A small-molecule ligand and the protein it binds are described below.
Small molecule (SMILES): O=C(N[C@H](Cc1c[nH]c2ccccc12)C(=O)Nc1ccncc1)c1ccc(N2CCN(S(=O)(=O)c3cccs3)CC2)cc1F

Binding-site contacts:
Ligand atom C10 contacts residue MET443 of chain 1.B at 3.2 Å (hydrophobic).
Ligand atom O2 contacts residue ALA194 of chain 1.B at 3.7 Å.
Ligand atom O3 contacts residue MET443 of chain 1.B at 3.8 Å.
Ligand atom S2 contacts residue MET343 of chain 1.B at 3.8 Å.
Ligand atom C25 contacts residue PHE93 of chain 1.B at 3.2 Å (hydrophobic).
Ligand atom C2 contacts residue HEM1 of chain 1.E at 3.2 Å.
Ligand atom C5 contacts residue LEU339 of chain 1.B at 3.7 Å (hydrophobic).
Ligand atom O4 contacts residue PHE273 of chain 1.B at 3.9 Å.
Ligand atom N6 contacts residue PHE93 of chain 1.B at 3.2 Å.
Ligand atom C20 contacts residue VAL196 of chain 1.B at 3.9 Å (hydrophobic).
Ligand atom O3 contacts residue VAL444 of chain 1.B at 3.4 Å.
Ligand atom O1 contacts residue ILE28 of chain 1.B at 3.9 Å.
Ligand atom C4 contacts residue LEU339 of chain 1.B at 3.8 Å (hydrophobic).
Ligand atom C25 contacts residue PHE273 of chain 1.B at 3.4 Å (hydrophobic).
Ligand atom O2 contacts residue ILE55 of chain 1.B at 3.8 Å.
Ligand atom N1 contacts residue HEM1 of chain 1.E at 2.1 Å.
Ligand atom C1 contacts residue LEU339 of chain 1.B at 3.9 Å (hydrophobic).
Ligand atom O2 contacts residue ILE28 of chain 1.B at 3.8 Å.
Ligand atom C30 contacts residue HEM1 of chain 1.E at 3.8 Å.
Ligand atom C16 contacts residue PHE31 of chain 1.B at 3.6 Å (hydrophobic).
Ligand atom C30 contacts residue TYR99 of chain 1.B at 3.6 Å (hydrophobic).
Ligand atom C2 contacts residue ALA274 of chain 1.B at 3.3 Å (hydrophobic).
Ligand atom C29 contacts residue TYR99 of chain 1.B at 3.1 Å (hydrophobic).
Ligand atom C18 contacts residue ILE55 of chain 1.B at 3.8 Å (hydrophobic).
Ligand atom N6 contacts residue ALA270 of chain 1.B at 3.5 Å (h-bond).
Ligand atom C19 contacts residue VAL196 of chain 1.B at 3.8 Å (hydrophobic).
Ligand atom O2 contacts residue PHE197 of chain 1.B at 3.5 Å.
Ligand atom C20 contacts residue PRO193 of chain 1.B at 3.5 Å (hydrophobic).
Ligand atom S2 contacts residue PHE197 of chain 1.B at 3.4 Å.
Ligand atom N6 contacts residue ALA274 of chain 1.B at 3.8 Å.
Ligand atom C17 contacts residue ILE55 of chain 1.B at 3.7 Å (hydrophobic).
Ligand atom O4 contacts residue ALA274 of chain 1.B at 3.9 Å.
Ligand atom C11 contacts residue MET443 of chain 1.B at 3.4 Å (hydrophobic).
Ligand atom C26 contacts residue PHE93 of chain 1.B at 3.6 Å (hydrophobic).
Ligand atom C17 contacts residue PHE31 of chain 1.B at 3.5 Å (hydrophobic).
Ligand atom C27 contacts residue PHE93 of chain 1.B at 3.9 Å (hydrophobic).
Ligand atom C24 contacts residue PHE93 of chain 1.B at 3.6 Å (hydrophobic).
Ligand atom C19 contacts residue PRO193 of chain 1.B at 3.9 Å (hydrophobic).
Ligand atom C1 contacts residue ALA274 of chain 1.B at 3.4 Å (hydrophobic).
Ligand atom C3 contacts residue HEM1 of chain 1.E at 2.9 Å.

Sequence of chain 1.B:
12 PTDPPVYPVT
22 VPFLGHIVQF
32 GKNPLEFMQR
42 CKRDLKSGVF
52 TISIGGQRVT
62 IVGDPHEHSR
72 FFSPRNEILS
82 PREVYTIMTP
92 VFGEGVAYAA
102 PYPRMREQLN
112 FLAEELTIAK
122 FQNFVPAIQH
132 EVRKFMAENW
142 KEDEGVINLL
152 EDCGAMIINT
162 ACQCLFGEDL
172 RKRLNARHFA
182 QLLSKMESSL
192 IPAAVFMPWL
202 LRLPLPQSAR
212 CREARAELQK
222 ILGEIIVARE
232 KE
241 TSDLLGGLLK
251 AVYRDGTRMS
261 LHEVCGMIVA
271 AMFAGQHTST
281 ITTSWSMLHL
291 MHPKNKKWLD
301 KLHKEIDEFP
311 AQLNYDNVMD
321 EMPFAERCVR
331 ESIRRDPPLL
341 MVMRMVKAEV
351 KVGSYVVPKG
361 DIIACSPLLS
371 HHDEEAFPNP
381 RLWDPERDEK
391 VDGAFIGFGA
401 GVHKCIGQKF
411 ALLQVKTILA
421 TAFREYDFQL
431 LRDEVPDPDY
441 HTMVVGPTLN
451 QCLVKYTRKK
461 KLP